This protein binds this small molecule.
Small molecule (SMILES): COCc1cc2cc(c1)C(=O)N[C@H]([C@H](O)CNCc1cccc(C(C)C)c1)Cc1cccc(c1)OCCCCO2

Binding-site contacts:
Ligand atom N58 contacts residue ASP244 of chain 1.C at 2.9 Å (salt-bridge).
Ligand atom N1 contacts residue GLY246 of chain 1.C at 3.0 Å (h-bond).
Ligand atom C71 contacts residue THR88 of chain 1.C at 3.3 Å.
Ligand atom C55 contacts residue ASP244 of chain 1.C at 3.2 Å.
Ligand atom O18 contacts residue TRP131 of chain 1.C at 3.6 Å.
Ligand atom C14 contacts residue GLN89 of chain 1.C at 3.5 Å.
Ligand atom C28 contacts residue GLN89 of chain 1.C at 3.5 Å.
Ligand atom C33 contacts residue GLY246 of chain 1.C at 3.5 Å.
Ligand atom C22 contacts residue GLY27 of chain 1.C at 3.6 Å.
Ligand atom C39 contacts residue GLN89 of chain 1.C at 3.5 Å.
Ligand atom O53 contacts residue SER51 of chain 1.C at 3.7 Å.
Ligand atom O18 contacts residue ILE126 of chain 1.C at 3.5 Å.
Ligand atom C36 contacts residue GLN89 of chain 1.C at 3.7 Å.
Ligand atom C35 contacts residue GLN89 of chain 1.C at 3.7 Å.
Ligand atom C22 contacts residue GLN28 of chain 1.C at 3.5 Å.
Ligand atom C51 contacts residue ASP48 of chain 1.C at 3.6 Å.
Ligand atom C60 contacts residue ASP244 of chain 1.C at 3.6 Å.
Ligand atom O31 contacts residue GLN89 of chain 1.C at 3.7 Å.
Ligand atom C9 contacts residue LEU46 of chain 1.C at 3.5 Å (hydrophobic).
Ligand atom C60 contacts residue GLY50 of chain 1.C at 3.5 Å.
Ligand atom C19 contacts residue GLY246 of chain 1.C at 3.6 Å.
Ligand atom C32 contacts residue GLN89 of chain 1.C at 3.7 Å.
Ligand atom O53 contacts residue ASP48 of chain 1.C at 2.6 Å (salt-bridge).
Ligand atom O44 contacts residue ARG251 of chain 1.C at 3.5 Å.
Ligand atom C9 contacts residue GLY246 of chain 1.C at 3.2 Å.
Ligand atom N58 contacts residue GLY50 of chain 1.C at 3.0 Å (h-bond).
Ligand atom C75 contacts residue VAL85 of chain 1.C at 3.6 Å (hydrophobic).
Ligand atom O50 contacts residue TYR87 of chain 1.C at 3.4 Å.
Ligand atom C64 contacts residue GLY50 of chain 1.C at 3.2 Å.
Ligand atom C69 contacts residue THR88 of chain 1.C at 3.6 Å.
Ligand atom C67 contacts residue PRO86 of chain 1.C at 3.3 Å (hydrophobic).
Ligand atom C5 contacts residue ASP48 of chain 1.C at 3.5 Å.
Ligand atom O53 contacts residue GLY50 of chain 1.C at 3.4 Å (h-bond).
Ligand atom O50 contacts residue THR88 of chain 1.C at 3.2 Å (h-bond).
Ligand atom C25 contacts residue GLY246 of chain 1.C at 3.5 Å.
Ligand atom C25 contacts residue THR248 of chain 1.C at 3.5 Å.
Ligand atom C51 contacts residue ASP244 of chain 1.C at 3.7 Å.
Ligand atom C22 contacts residue GLY29 of chain 1.C at 3.6 Å.
Ligand atom O53 contacts residue TYR87 of chain 1.C at 3.5 Å.
Ligand atom O50 contacts residue GLN89 of chain 1.C at 3.0 Å (h-bond).

Sequence of chain 1.C:
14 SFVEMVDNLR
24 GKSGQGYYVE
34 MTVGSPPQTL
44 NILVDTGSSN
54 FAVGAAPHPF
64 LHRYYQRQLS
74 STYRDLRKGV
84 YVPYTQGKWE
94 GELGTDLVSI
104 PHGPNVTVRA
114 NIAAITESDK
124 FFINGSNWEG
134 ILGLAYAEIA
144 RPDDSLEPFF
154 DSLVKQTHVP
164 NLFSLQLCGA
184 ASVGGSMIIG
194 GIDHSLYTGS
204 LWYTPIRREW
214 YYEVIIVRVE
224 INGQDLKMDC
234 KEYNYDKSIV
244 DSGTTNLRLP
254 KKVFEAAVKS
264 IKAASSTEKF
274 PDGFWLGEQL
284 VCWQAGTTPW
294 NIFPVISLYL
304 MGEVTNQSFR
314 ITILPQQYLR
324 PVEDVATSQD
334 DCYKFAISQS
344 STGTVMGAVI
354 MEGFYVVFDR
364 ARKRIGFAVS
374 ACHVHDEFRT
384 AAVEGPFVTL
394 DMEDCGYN